Binding-site contacts:
Ligand atom CE contacts residue THR67 of chain 1.A at 3.8 Å.
Ligand atom CH3 contacts residue HIS37 of chain 1.A at 3.4 Å.
Ligand atom NZ contacts residue THR67 of chain 1.A at 2.8 Å (h-bond).
Ligand atom CG contacts residue HIS39 of chain 1.A at 3.8 Å.
Ligand atom CA contacts residue TRP87 of chain 1.A at 3.6 Å (hydrophobic).
Ligand atom CA contacts residue GLU89 of chain 1.A at 2.8 Å.
Ligand atom CD contacts residue TRP87 of chain 1.A at 3.3 Å (hydrophobic).
Ligand atom CE contacts residue GLY88 of chain 1.A at 3.7 Å.
Ligand atom CB contacts residue ASP66 of chain 1.C at 3.6 Å.
Ligand atom CE contacts residue PHE90 of chain 1.A at 3.8 Å (hydrophobic).
Ligand atom CG contacts residue GLU89 of chain 1.A at 3.6 Å.
Ligand atom CH3 contacts residue TRP87 of chain 1.A at 3.6 Å (hydrophobic).
Ligand atom CB contacts residue GLU89 of chain 1.A at 3.7 Å.
Ligand atom OH contacts residue TYR68 of chain 1.A at 3.5 Å (h-bond).
Ligand atom C contacts residue GLU89 of chain 1.A at 3.3 Å.
Ligand atom O contacts residue HIS116 of chain 1.A at 3.4 Å.
Ligand atom CD contacts residue THR67 of chain 1.A at 3.5 Å.
Ligand atom CD contacts residue HIS65 of chain 1.A at 3.6 Å.
Ligand atom N contacts residue TRP87 of chain 1.A at 3.8 Å.
Ligand atom CH contacts residue TYR68 of chain 1.A at 3.5 Å (hydrophobic).
Ligand atom CH contacts residue TRP87 of chain 1.A at 3.3 Å (hydrophobic).
Ligand atom NZ contacts residue TRP87 of chain 1.A at 3.6 Å (h-bond).
Ligand atom N contacts residue ASP66 of chain 1.C at 3.3 Å (salt-bridge).
Ligand atom OH contacts residue TRP87 of chain 1.A at 2.3 Å (h-bond).
Ligand atom N contacts residue SO41 of chain 1.I at 2.6 Å (h-bond).
Ligand atom CD contacts residue PHE90 of chain 1.A at 3.7 Å (hydrophobic).
Ligand atom O contacts residue ASP66 of chain 1.C at 3.6 Å.
Ligand atom N contacts residue GLU89 of chain 1.A at 2.9 Å (salt-bridge).
Ligand atom O contacts residue GLY88 of chain 1.A at 3.5 Å.
Ligand atom CB contacts residue HIS65 of chain 1.A at 3.7 Å.
Ligand atom CG contacts residue TRP87 of chain 1.A at 3.5 Å (hydrophobic).
Ligand atom N contacts residue GLU89 of chain 1.A at 3.8 Å.
Ligand atom O contacts residue PRO117 of chain 1.A at 3.3 Å.
Ligand atom CH3 contacts residue TYR68 of chain 1.A at 3.5 Å (hydrophobic).
Ligand atom OH contacts residue GLY88 of chain 1.A at 3.2 Å (h-bond).
Ligand atom CE contacts residue TRP87 of chain 1.A at 3.7 Å (hydrophobic).
Ligand atom CA contacts residue SO41 of chain 1.I at 3.6 Å.
Ligand atom N contacts residue HIS116 of chain 1.A at 3.7 Å.
Ligand atom OH contacts residue GLY86 of chain 1.A at 2.9 Å.
Ligand atom O contacts residue GLU89 of chain 1.A at 2.9 Å (salt-bridge).

Sequence of chain 1.A:
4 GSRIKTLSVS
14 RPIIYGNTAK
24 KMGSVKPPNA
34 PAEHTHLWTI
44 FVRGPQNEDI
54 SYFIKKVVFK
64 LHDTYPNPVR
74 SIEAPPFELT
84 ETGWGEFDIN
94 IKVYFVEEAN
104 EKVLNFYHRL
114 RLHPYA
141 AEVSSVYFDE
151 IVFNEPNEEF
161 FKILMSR

A small-molecule ligand and the protein it binds are described below.
Small molecule (SMILES): CC(=O)NCCCC[C@H](N)C(=O)N[C@@H](CO)C(=O)N[C@@H](C)C(=O)N1CCC[C@H]1C(=O)N[C@@H](C)C=O

Sequence of chain 1.C:
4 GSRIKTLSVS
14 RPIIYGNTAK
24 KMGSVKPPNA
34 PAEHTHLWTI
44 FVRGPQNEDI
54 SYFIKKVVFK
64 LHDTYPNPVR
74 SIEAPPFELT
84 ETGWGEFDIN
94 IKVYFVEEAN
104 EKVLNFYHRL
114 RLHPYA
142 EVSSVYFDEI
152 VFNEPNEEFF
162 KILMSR